Binding-site contacts:
Ligand atom C7 contacts residue LEU25 of chain 1.B at 3.7 Å (hydrophobic).
Ligand atom C14 contacts residue ILE62 of chain 1.B at 3.5 Å (hydrophobic).
Ligand atom N5 contacts residue NDP1 of chain 1.J at 3.3 Å.
Ligand atom NA4 contacts residue PHE36 of chain 1.B at 3.4 Å.
Ligand atom NA4 contacts residue VAL9 of chain 1.B at 2.5 Å (h-bond).
Ligand atom C6 contacts residue NDP1 of chain 1.J at 3.6 Å.
Ligand atom C2 contacts residue VAL10 of chain 1.B at 3.7 Å (hydrophobic).
Ligand atom CT contacts residue ARG70 of chain 1.B at 3.2 Å.
Ligand atom NA2 contacts residue ASP32 of chain 1.B at 2.8 Å (salt-bridge).
Ligand atom NA2 contacts residue THR134 of chain 1.B at 3.3 Å (h-bond).
Ligand atom N10 contacts residue ILE62 of chain 1.B at 3.6 Å.
Ligand atom NA2 contacts residue ALA11 of chain 1.B at 3.6 Å.
Ligand atom C4 contacts residue VAL9 of chain 1.B at 3.5 Å (hydrophobic).
Ligand atom CT contacts residue SER37 of chain 1.B at 3.5 Å.
Ligand atom N5 contacts residue CYS113 of chain 1.B at 3.6 Å.
Ligand atom C4A contacts residue NDP1 of chain 1.J at 3.3 Å.
Ligand atom N1 contacts residue ASP32 of chain 1.B at 2.8 Å (salt-bridge).
Ligand atom OE2 contacts residue LEU33 of chain 1.B at 3.5 Å.
Ligand atom C2 contacts residue ALA11 of chain 1.B at 3.7 Å (hydrophobic).
Ligand atom O1 contacts residue SER37 of chain 1.B at 3.4 Å.
Ligand atom C4 contacts residue PHE36 of chain 1.B at 3.4 Å (hydrophobic).
Ligand atom N1 contacts residue ALA11 of chain 1.B at 3.7 Å.
Ligand atom N3 contacts residue VAL9 of chain 1.B at 3.3 Å.
Ligand atom C9 contacts residue NDP1 of chain 1.J at 3.7 Å.
Ligand atom O2 contacts residue SER37 of chain 1.B at 3.3 Å (h-bond).
Ligand atom C8A contacts residue NDP1 of chain 1.J at 3.6 Å.
Ligand atom NA2 contacts residue VAL10 of chain 1.B at 3.5 Å (h-bond).
Ligand atom N3 contacts residue VAL10 of chain 1.B at 3.3 Å (h-bond).
Ligand atom N8 contacts residue LEU33 of chain 1.B at 3.7 Å.
Ligand atom N3 contacts residue PHE36 of chain 1.B at 3.7 Å.
Ligand atom C2 contacts residue ASP32 of chain 1.B at 3.5 Å.
Ligand atom O2 contacts residue ARG70 of chain 1.B at 2.7 Å (salt-bridge).
Ligand atom NA4 contacts residue CYS113 of chain 1.B at 2.8 Å (h-bond).
Ligand atom CB contacts residue SER37 of chain 1.B at 3.7 Å.
Ligand atom CM contacts residue ILE62 of chain 1.B at 3.5 Å (hydrophobic).
Ligand atom NA4 contacts residue TYR119 of chain 1.B at 3.5 Å (h-bond).
Ligand atom N3 contacts residue ALA11 of chain 1.B at 3.7 Å.
Ligand atom C16 contacts residue PHE36 of chain 1.B at 3.7 Å (hydrophobic).
Ligand atom O1 contacts residue ARG70 of chain 1.B at 2.7 Å (salt-bridge).
Ligand atom C4 contacts residue NDP1 of chain 1.J at 3.4 Å.

Sequence of chain 1.B:
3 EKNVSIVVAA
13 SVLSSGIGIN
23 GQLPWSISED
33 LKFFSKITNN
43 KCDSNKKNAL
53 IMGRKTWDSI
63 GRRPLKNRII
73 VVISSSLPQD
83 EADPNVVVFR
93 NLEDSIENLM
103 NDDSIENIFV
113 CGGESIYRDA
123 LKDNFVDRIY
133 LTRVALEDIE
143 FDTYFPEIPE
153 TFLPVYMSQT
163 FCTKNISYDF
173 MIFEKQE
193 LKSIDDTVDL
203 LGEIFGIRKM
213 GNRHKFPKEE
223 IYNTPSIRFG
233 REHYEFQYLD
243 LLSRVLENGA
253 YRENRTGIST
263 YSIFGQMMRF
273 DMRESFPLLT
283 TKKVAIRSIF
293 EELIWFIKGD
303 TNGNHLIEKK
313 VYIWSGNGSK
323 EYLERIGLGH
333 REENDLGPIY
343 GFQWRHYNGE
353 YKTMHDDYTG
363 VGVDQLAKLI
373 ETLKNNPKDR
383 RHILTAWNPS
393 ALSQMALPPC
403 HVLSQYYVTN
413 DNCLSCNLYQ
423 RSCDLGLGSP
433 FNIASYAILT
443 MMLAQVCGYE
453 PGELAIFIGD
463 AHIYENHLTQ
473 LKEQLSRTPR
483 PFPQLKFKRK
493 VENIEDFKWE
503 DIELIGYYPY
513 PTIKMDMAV

A protein and the small-molecule ligand that binds it are described below.
Small molecule (SMILES): CN(Cc1cnc2nc(N)nc(N)c2n1)c1ccc(C(=O)N[C@@H](CCC(=O)O)C(=O)O)cc1